Binding-site contacts:
Ligand atom C0D contacts residue LEU102 of chain 1.A at 3.6 Å (hydrophobic).
Ligand atom C0M contacts residue LEU236 of chain 1.A at 3.5 Å (hydrophobic).
Ligand atom C0H contacts residue TYR190 of chain 1.A at 3.6 Å (hydrophobic).
Ligand atom C0Y contacts residue HIS237 of chain 1.A at 3.4 Å.
Ligand atom N19 contacts residue PHE229 of chain 1.A at 3.4 Å.
Ligand atom C0V contacts residue VAL108 of chain 1.A at 3.6 Å (hydrophobic).
Ligand atom C0O contacts residue LEU102 of chain 1.A at 3.6 Å (hydrophobic).
Ligand atom N0W contacts residue PRO238 of chain 1.A at 3.5 Å (h-bond).
Ligand atom N0S contacts residue TYR320 of chain 1.A at 3.6 Å.
Ligand atom C17 contacts residue VAL110 of chain 1.A at 3.5 Å (hydrophobic).
Ligand atom C04 contacts residue VAL108 of chain 1.A at 3.7 Å (hydrophobic).
Ligand atom C0Z contacts residue TYR320 of chain 1.A at 3.3 Å (hydrophobic).
Ligand atom C0Z contacts residue HIS237 of chain 1.A at 3.6 Å.
Ligand atom C00 contacts residue LYS103 of chain 1.A at 3.4 Å.
Ligand atom CL7 contacts residue VAL181 of chain 1.A at 3.3 Å.
Ligand atom C0C contacts residue TYR190 of chain 1.A at 3.6 Å (hydrophobic).
Ligand atom C17 contacts residue TYR190 of chain 1.A at 3.7 Å (hydrophobic).
Ligand atom C0E contacts residue TYR190 of chain 1.A at 3.5 Å (hydrophobic).
Ligand atom C0P contacts residue TYR320 of chain 1.A at 3.3 Å (hydrophobic).
Ligand atom O10 contacts residue LYS105 of chain 1.A at 3.1 Å (salt-bridge).
Ligand atom O12 contacts residue PRO238 of chain 1.A at 3.4 Å.
Ligand atom C0V contacts residue PRO238 of chain 1.A at 3.6 Å (hydrophobic).
Ligand atom C03 contacts residue GLY192 of chain 1.A at 3.6 Å.
Ligand atom CL0 contacts residue LEU102 of chain 1.A at 3.5 Å.
Ligand atom CL0 contacts residue PRO97 of chain 1.A at 3.5 Å.
Ligand atom C17 contacts residue PHE229 of chain 1.A at 3.5 Å (hydrophobic).
Ligand atom N0W contacts residue VAL108 of chain 1.A at 3.7 Å.
Ligand atom O0B contacts residue LYS103 of chain 1.A at 3.2 Å (salt-bridge).
Ligand atom C05 contacts residue VAL108 of chain 1.A at 3.7 Å (hydrophobic).
Ligand atom O0A contacts residue VAL108 of chain 1.A at 3.5 Å.
Ligand atom C15 contacts residue VAL110 of chain 1.A at 3.5 Å (hydrophobic).
Ligand atom C03 contacts residue TYR190 of chain 1.A at 3.5 Å (hydrophobic).
Ligand atom C0E contacts residue LEU102 of chain 1.A at 3.7 Å (hydrophobic).
Ligand atom C02 contacts residue GLY192 of chain 1.A at 3.3 Å.
Ligand atom C0F contacts residue TYR190 of chain 1.A at 3.3 Å (hydrophobic).
Ligand atom C15 contacts residue TYR190 of chain 1.A at 3.5 Å (hydrophobic).
Ligand atom C0G contacts residue TYR190 of chain 1.A at 3.5 Å (hydrophobic).
Ligand atom C0X contacts residue PRO238 of chain 1.A at 3.6 Å (hydrophobic).
Ligand atom C0M contacts residue TYR190 of chain 1.A at 3.6 Å (hydrophobic).
Ligand atom C0X contacts residue HIS237 of chain 1.A at 3.8 Å.

This small molecule binds to this protein.
Small molecule (SMILES): N#C/C=C/c1cc(Cl)cc(Oc2ccc(Cl)cc2OCCn2ccc(=O)[nH]c2=O)c1

Sequence of chain 1.A:
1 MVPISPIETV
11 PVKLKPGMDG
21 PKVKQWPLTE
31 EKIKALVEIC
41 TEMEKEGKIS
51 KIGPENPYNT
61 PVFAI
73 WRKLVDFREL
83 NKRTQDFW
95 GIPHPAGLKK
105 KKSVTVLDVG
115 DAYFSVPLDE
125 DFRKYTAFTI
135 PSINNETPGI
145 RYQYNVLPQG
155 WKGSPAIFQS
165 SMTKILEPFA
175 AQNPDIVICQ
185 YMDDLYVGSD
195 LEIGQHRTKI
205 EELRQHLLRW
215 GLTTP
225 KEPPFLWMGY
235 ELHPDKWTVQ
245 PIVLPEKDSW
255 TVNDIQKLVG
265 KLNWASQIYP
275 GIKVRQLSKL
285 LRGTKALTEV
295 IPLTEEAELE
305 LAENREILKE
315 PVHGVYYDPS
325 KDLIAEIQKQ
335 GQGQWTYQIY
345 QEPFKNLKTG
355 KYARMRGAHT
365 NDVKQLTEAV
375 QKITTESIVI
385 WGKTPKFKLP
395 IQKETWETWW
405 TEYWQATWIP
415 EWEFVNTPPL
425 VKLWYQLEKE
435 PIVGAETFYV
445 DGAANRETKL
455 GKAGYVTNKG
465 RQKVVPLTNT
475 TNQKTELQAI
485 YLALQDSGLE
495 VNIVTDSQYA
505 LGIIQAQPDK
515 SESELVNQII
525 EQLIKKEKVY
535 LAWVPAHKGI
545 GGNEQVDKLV